Sequence of chain 1.A:
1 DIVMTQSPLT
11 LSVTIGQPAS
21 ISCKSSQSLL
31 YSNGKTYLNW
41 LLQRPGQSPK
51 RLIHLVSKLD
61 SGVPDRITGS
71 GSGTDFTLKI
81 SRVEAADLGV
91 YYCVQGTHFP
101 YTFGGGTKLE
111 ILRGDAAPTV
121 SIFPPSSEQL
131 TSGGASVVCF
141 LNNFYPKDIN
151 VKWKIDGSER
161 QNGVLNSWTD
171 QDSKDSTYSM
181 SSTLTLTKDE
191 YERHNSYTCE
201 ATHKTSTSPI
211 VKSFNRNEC

Binding-site contacts:
Ligand atom O1 contacts residue ASN39 of chain 1.A at 3.0 Å (h-bond).
Ligand atom C7 contacts residue TYR101 of chain 1.A at 3.5 Å (hydrophobic).
Ligand atom C7 contacts residue ASN39 of chain 1.A at 4.3 Å.
Ligand atom C6 contacts residue TYR101 of chain 1.A at 4.2 Å (hydrophobic).
Ligand atom C7 contacts residue GLY96 of chain 1.A at 3.2 Å.
Ligand atom C1 contacts residue VAL94 of chain 1.A at 4.5 Å (hydrophobic).
Ligand atom O1 contacts residue GLN95 of chain 1.A at 3.9 Å.
Ligand atom C5 contacts residue PHE103 of chain 1.A at 4.1 Å (hydrophobic).
Ligand atom O1 contacts residue GLY96 of chain 1.A at 3.2 Å.
Ligand atom C2 contacts residue TYR101 of chain 1.A at 3.4 Å (hydrophobic).
Ligand atom C5 contacts residue VAL94 of chain 1.A at 3.7 Å (hydrophobic).
Ligand atom O5 contacts residue PHE103 of chain 1.A at 3.7 Å.
Ligand atom C7 contacts residue GLN95 of chain 1.A at 3.8 Å.
Ligand atom C6 contacts residue VAL94 of chain 1.A at 3.3 Å (hydrophobic).
Ligand atom C3 contacts residue TYR101 of chain 1.A at 4.2 Å (hydrophobic).
Ligand atom C1 contacts residue TYR101 of chain 1.A at 3.6 Å (hydrophobic).

The small molecule below binds the protein below.
Small molecule (SMILES): O=[N+]([O-])c1ccc(CO)cc1